Sequence of chain 1.A:
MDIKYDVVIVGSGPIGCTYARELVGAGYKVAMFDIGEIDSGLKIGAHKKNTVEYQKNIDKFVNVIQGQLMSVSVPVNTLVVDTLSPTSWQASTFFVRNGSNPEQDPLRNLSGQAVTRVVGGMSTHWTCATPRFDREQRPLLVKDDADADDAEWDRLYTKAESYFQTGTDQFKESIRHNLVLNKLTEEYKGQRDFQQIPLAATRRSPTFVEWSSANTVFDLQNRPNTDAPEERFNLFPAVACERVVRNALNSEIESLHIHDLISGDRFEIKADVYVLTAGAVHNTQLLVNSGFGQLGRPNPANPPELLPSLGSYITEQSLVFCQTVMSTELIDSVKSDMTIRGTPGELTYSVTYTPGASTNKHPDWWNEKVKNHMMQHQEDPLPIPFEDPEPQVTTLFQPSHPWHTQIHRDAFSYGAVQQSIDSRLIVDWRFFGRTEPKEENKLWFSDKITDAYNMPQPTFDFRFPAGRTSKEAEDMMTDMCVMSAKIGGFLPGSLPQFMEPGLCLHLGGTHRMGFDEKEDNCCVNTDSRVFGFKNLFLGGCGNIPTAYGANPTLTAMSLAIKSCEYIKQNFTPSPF

Binding-site contacts:
Ligand atom C4 contacts residue HIS548 of chain 1.A at 3.7 Å.
Ligand atom C1 contacts residue ARG472 of chain 1.A at 3.9 Å.
Ligand atom F2 contacts residue THR169 of chain 1.A at 3.1 Å.
Ligand atom C4 contacts residue PHE474 of chain 1.A at 4.0 Å (hydrophobic).
Ligand atom F2 contacts residue FDA1 of chain 1.B at 2.8 Å.
Ligand atom O4 contacts residue FDA1 of chain 1.B at 3.5 Å.
Ligand atom O1 contacts residue PHE474 of chain 1.A at 4.1 Å.
Ligand atom C6 contacts residue LEU361 of chain 1.A at 3.9 Å (hydrophobic).
Ligand atom O6 contacts residue ARG472 of chain 1.A at 3.9 Å.
Ligand atom C3 contacts residue PHE474 of chain 1.A at 4.2 Å (hydrophobic).
Ligand atom C4 contacts residue FDA1 of chain 1.B at 3.9 Å.
Ligand atom C1 contacts residue THR169 of chain 1.A at 3.8 Å.
Ligand atom C4 contacts residue CYS546 of chain 1.A at 3.4 Å (hydrophobic).
Ligand atom O3 contacts residue FDA1 of chain 1.B at 3.1 Å.
Ligand atom C2 contacts residue THR169 of chain 1.A at 4.0 Å.
Ligand atom O5 contacts residue PHE474 of chain 1.A at 4.1 Å.
Ligand atom C2 contacts residue ASN593 of chain 1.A at 3.6 Å.
Ligand atom C3 contacts residue HIS548 of chain 1.A at 3.6 Å.
Ligand atom O1 contacts residue GLN448 of chain 1.A at 3.0 Å (h-bond).
Ligand atom C6 contacts residue LEU545 of chain 1.A at 3.9 Å (hydrophobic).
Ligand atom F2 contacts residue GLN448 of chain 1.A at 3.0 Å.
Ligand atom O1 contacts residue ARG472 of chain 1.A at 3.0 Å.
Ligand atom O3 contacts residue HIS548 of chain 1.A at 2.7 Å (h-bond).
Ligand atom C3 contacts residue FDA1 of chain 1.B at 3.2 Å.
Ligand atom O5 contacts residue ARG472 of chain 1.A at 3.7 Å.
Ligand atom O1 contacts residue ASP452 of chain 1.A at 4.1 Å.
Ligand atom C3 contacts residue ASN593 of chain 1.A at 3.6 Å.
Ligand atom C1 contacts residue PHE474 of chain 1.A at 4.0 Å (hydrophobic).
Ligand atom O4 contacts residue CYS546 of chain 1.A at 2.7 Å (h-bond).
Ligand atom C1 contacts residue GLN448 of chain 1.A at 3.7 Å.
Ligand atom C2 contacts residue GLN448 of chain 1.A at 3.3 Å.
Ligand atom O1 contacts residue HIS450 of chain 1.A at 3.4 Å.
Ligand atom F2 contacts residue ALA171 of chain 1.A at 4.1 Å.
Ligand atom C6 contacts residue CYS546 of chain 1.A at 3.7 Å (hydrophobic).
Ligand atom C2 contacts residue PHE474 of chain 1.A at 3.8 Å (hydrophobic).
Ligand atom O6 contacts residue LEU361 of chain 1.A at 3.8 Å.
Ligand atom O3 contacts residue ASN593 of chain 1.A at 2.5 Å (h-bond).
Ligand atom F2 contacts residue ASN593 of chain 1.A at 3.4 Å.
Ligand atom C2 contacts residue FDA1 of chain 1.B at 3.9 Å.
Ligand atom O4 contacts residue HIS548 of chain 1.A at 3.5 Å (h-bond).

This small molecule binds to this protein.
Small molecule (SMILES): OC[C@H]1O[C@@H](O)[C@H](F)[C@@H](O)[C@@H]1O